A small-molecule ligand and the protein it binds are described below.
Small molecule (SMILES): CC(=O)N[C@@H]1[C@@H](O)[C@H](O)[C@@H](CO)O[C@H]1O

Sequence of chain 1.A:
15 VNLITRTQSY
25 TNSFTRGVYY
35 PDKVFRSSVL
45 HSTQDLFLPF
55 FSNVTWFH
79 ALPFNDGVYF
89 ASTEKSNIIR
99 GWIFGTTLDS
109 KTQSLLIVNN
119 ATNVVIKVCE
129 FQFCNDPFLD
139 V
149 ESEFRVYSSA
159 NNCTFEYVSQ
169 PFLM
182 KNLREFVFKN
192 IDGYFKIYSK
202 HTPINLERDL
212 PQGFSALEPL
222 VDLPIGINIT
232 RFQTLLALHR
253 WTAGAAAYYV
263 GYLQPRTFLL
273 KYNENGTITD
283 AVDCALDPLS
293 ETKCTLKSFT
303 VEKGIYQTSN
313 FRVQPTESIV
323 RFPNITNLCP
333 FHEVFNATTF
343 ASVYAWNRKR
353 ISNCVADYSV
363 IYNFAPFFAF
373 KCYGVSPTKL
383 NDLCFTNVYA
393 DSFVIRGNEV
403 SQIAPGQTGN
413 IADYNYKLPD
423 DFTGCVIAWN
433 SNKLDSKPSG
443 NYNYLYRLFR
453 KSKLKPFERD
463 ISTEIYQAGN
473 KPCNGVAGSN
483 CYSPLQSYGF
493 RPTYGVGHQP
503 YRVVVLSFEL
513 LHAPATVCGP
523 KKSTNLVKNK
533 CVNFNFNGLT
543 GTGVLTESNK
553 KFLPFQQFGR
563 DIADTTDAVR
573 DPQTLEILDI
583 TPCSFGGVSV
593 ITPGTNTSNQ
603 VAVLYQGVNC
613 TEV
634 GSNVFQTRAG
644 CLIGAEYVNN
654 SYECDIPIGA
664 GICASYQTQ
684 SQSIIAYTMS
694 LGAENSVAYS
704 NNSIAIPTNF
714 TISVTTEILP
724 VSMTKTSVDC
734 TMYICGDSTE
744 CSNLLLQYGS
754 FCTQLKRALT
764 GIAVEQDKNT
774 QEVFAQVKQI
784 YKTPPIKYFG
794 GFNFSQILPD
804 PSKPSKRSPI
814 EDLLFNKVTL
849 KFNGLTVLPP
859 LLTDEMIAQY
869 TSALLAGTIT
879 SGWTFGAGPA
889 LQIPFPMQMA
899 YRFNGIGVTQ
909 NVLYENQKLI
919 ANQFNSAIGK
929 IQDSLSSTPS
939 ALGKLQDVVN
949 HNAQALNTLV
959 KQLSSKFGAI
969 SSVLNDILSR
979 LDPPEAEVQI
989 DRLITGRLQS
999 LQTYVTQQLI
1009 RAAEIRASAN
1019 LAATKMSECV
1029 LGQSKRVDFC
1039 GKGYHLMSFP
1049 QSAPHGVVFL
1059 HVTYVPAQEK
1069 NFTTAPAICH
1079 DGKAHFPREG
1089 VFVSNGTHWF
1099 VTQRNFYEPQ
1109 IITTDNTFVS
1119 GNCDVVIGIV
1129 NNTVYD

Binding-site contacts:
Ligand atom C7 contacts residue ASN159 of chain 1.A at 4.3 Å.
Ligand atom C2 contacts residue ASN160 of chain 1.A at 2.4 Å.
Ligand atom C3 contacts residue ASN160 of chain 1.A at 3.8 Å.
Ligand atom C4 contacts residue ASN160 of chain 1.A at 4.2 Å.
Ligand atom C1 contacts residue ASN160 of chain 1.A at 1.4 Å.
Ligand atom C8 contacts residue ASN159 of chain 1.A at 3.7 Å.
Ligand atom C7 contacts residue ASN160 of chain 1.A at 3.5 Å.
Ligand atom C8 contacts residue ASN160 of chain 1.A at 4.5 Å.
Ligand atom O7 contacts residue ASN160 of chain 1.A at 3.8 Å.
Ligand atom C5 contacts residue ASN160 of chain 1.A at 3.7 Å.
Ligand atom N2 contacts residue ASN160 of chain 1.A at 2.9 Å (h-bond).
Ligand atom O5 contacts residue ASN160 of chain 1.A at 2.4 Å (h-bond).